Sequence of chain 1.A:
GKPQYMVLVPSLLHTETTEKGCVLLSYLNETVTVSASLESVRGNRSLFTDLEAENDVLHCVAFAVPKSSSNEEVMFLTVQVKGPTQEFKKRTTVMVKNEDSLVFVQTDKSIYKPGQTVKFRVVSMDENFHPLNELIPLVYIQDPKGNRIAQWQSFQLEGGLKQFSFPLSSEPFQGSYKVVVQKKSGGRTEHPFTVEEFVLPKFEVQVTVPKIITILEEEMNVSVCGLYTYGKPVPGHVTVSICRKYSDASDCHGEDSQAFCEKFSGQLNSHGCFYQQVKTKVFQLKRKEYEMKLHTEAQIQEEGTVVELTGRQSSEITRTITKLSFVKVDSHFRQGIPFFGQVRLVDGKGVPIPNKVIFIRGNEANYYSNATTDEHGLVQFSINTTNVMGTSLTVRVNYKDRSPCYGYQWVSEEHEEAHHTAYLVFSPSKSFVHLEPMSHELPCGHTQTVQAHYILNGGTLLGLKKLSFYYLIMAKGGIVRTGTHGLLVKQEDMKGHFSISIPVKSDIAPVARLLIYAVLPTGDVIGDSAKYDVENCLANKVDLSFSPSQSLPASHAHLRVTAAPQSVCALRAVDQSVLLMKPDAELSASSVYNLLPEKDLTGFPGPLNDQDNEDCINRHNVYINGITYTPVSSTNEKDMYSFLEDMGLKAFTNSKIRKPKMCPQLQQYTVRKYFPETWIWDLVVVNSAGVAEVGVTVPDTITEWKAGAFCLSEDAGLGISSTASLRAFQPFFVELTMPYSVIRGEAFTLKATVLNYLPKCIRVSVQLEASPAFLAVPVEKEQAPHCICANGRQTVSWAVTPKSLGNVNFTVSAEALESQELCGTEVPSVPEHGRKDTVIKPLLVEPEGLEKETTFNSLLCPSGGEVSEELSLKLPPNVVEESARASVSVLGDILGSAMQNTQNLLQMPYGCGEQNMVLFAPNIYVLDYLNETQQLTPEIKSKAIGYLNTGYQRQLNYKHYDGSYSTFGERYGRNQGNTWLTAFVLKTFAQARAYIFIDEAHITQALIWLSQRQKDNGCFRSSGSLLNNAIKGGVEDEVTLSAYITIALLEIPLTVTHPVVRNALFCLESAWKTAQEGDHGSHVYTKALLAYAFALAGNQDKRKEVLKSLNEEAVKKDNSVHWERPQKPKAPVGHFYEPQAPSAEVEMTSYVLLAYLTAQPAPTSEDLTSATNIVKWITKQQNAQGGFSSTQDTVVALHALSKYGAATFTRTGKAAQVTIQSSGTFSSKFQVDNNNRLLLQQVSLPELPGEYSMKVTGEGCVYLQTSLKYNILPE

The protein below binds the small molecule below.
Small molecule (SMILES): CC(=O)N[C@@H]1[C@@H](O)[C@H](O)[C@@H](CO)O[C@H]1O

Binding-site contacts:
Ligand atom C3 contacts residue ASN70 of chain 1.A at 3.8 Å.
Ligand atom C1 contacts residue ASN70 of chain 1.A at 1.6 Å.
Ligand atom C5 contacts residue ASN70 of chain 1.A at 3.8 Å.
Ligand atom N2 contacts residue ASN70 of chain 1.A at 3.1 Å (h-bond).
Ligand atom C8 contacts residue ASN70 of chain 1.A at 3.9 Å.
Ligand atom C4 contacts residue ASN70 of chain 1.A at 4.1 Å.
Ligand atom O7 contacts residue ASN70 of chain 1.A at 4.3 Å.
Ligand atom C2 contacts residue ASN70 of chain 1.A at 2.5 Å.
Ligand atom C7 contacts residue ASN70 of chain 1.A at 3.8 Å.
Ligand atom O5 contacts residue ASN70 of chain 1.A at 2.4 Å (h-bond).